Binding-site contacts:
Ligand atom C6 contacts residue DGT1 of chain 1.L at 2.9 Å.
Ligand atom C3' contacts residue DGT1 of chain 1.L at 3.2 Å.
Ligand atom C5' contacts residue ASP104 of chain 1.B at 4.0 Å.
Ligand atom O5' contacts residue VAL91 of chain 1.B at 4.4 Å.
Ligand atom OP1 contacts residue LYS83 of chain 1.B at 4.1 Å.
Ligand atom C4 contacts residue DGT1 of chain 1.L at 3.6 Å.
Ligand atom C5' contacts residue LYS89 of chain 1.B at 4.3 Å.
Ligand atom C3' contacts residue PHE106 of chain 1.B at 4.0 Å (hydrophobic).
Ligand atom C4' contacts residue LYS89 of chain 1.B at 4.4 Å.
Ligand atom OP1 contacts residue LYS89 of chain 1.B at 3.0 Å (salt-bridge).
Ligand atom C4' contacts residue MN1 of chain 1.N at 4.1 Å.
Ligand atom C2' contacts residue DGT1 of chain 1.L at 3.4 Å.
Ligand atom C5' contacts residue DGT1 of chain 1.L at 4.2 Å.
Ligand atom C1' contacts residue DGT1 of chain 1.L at 4.3 Å.
Ligand atom C5 contacts residue DGT1 of chain 1.L at 3.5 Å.
Ligand atom P contacts residue GLN102 of chain 1.B at 4.1 Å.
Ligand atom C4' contacts residue ASP104 of chain 1.B at 4.2 Å.
Ligand atom C5' contacts residue MN1 of chain 1.N at 4.0 Å.
Ligand atom O5' contacts residue ASP104 of chain 1.B at 4.1 Å.
Ligand atom OP1 contacts residue VAL91 of chain 1.B at 4.0 Å.
Ligand atom O3' contacts residue LYS89 of chain 1.B at 3.9 Å.
Ligand atom C1' contacts residue LYS89 of chain 1.B at 4.3 Å.
Ligand atom O5' contacts residue LYS89 of chain 1.B at 3.4 Å (salt-bridge).
Ligand atom OP1 contacts residue LYS83 of chain 1.B at 4.4 Å.
Ligand atom C5' contacts residue LYS83 of chain 1.B at 4.2 Å.
Ligand atom C4' contacts residue LYS89 of chain 1.B at 4.1 Å.
Ligand atom C2 contacts residue DGT1 of chain 1.L at 3.6 Å.
Ligand atom C3' contacts residue MN1 of chain 1.N at 3.9 Å.
Ligand atom C4' contacts residue PHE106 of chain 1.B at 4.0 Å (hydrophobic).
Ligand atom N1 contacts residue DGT1 of chain 1.L at 3.2 Å.
Ligand atom OP2 contacts residue GLN102 of chain 1.B at 3.1 Å (h-bond).
Ligand atom N9 contacts residue DGT1 of chain 1.L at 3.8 Å.
Ligand atom O5' contacts residue GLN102 of chain 1.B at 4.1 Å.
Ligand atom N3 contacts residue DGT1 of chain 1.L at 3.8 Å.
Ligand atom O4' contacts residue LYS89 of chain 1.B at 3.3 Å (salt-bridge).
Ligand atom N7 contacts residue DGT1 of chain 1.L at 3.7 Å.
Ligand atom C8 contacts residue DGT1 of chain 1.L at 3.9 Å.
Ligand atom C2' contacts residue PHE106 of chain 1.B at 4.0 Å (hydrophobic).
Ligand atom P contacts residue LYS89 of chain 1.B at 3.6 Å.
Ligand atom N6 contacts residue DGT1 of chain 1.L at 2.8 Å (h-bond).

This protein binds this small molecule.
Small molecule (SMILES): Cc1cn([C@H]2C[C@H](O[P](=O)(O)OC[C@H]3O[C@@H](n4cnc5c(N)ncnc54)C[C@@H]3O[P](=O)(O)OC[C@H]3O[C@@H](n4ccc(N)nc4=O)C[C@@H]3O[P](=O)(O)OC[C@@H]3CC[C@H](n4cnc5c(N)ncnc54)O3)[C@@H](CO[P](=O)(O)O[C@H]3C[C@H](n4cnc5c(=O)nc(N)[nH]c54)O[C@@H]3CO[P](=O)(O)O[C@H]3C[C@H](n4cnc5c(N)ncnc54)O[C@@H]3CO[P](=O)(O)O[C@H]3C[C@H](n4cnc5c(=O)nc(N)[nH]c54)O[C@@H]3CO[P](=O)(O)O[C@H]3C[C@H](n4cc(C)c(=O)[nH]c4=O)O[C@@H]3CO[P](=O)(O)O[C@H]3C[C@H](n4cnc5c(=O)nc(N)[nH]c54)O[C@@H]3CO)O2)c(=O)[nH]c1=O

Sequence of chain 1.B:
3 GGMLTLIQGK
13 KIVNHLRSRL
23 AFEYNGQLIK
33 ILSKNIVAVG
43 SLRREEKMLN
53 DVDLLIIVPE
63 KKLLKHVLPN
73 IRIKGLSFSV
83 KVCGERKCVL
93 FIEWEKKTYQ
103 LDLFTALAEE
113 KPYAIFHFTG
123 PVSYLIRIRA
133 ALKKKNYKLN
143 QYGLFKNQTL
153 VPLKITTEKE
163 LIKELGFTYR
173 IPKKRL